Sequence of chain 1.A:
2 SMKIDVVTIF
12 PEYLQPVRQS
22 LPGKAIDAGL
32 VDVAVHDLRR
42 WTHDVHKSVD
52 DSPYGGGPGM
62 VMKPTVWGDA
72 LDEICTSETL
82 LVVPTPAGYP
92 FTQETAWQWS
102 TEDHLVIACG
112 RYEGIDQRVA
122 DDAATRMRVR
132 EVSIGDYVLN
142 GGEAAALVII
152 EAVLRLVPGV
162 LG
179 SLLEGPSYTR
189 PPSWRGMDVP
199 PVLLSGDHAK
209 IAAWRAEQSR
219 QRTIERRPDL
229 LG

Binding-site contacts:
Ligand atom C10 contacts residue GLY142 of chain 1.A at 3.8 Å.
Ligand atom C09 contacts residue GLY142 of chain 1.A at 3.4 Å.
Ligand atom C12 contacts residue PRO87 of chain 1.A at 3.7 Å (hydrophobic).
Ligand atom C07 contacts residue LEU140 of chain 1.A at 4.1 Å (hydrophobic).
Ligand atom C06 contacts residue PRO87 of chain 1.A at 3.5 Å (hydrophobic).
Ligand atom C04 contacts residue LEU140 of chain 1.A at 4.1 Å (hydrophobic).
Ligand atom C11 contacts residue GLY142 of chain 1.A at 4.1 Å.
Ligand atom N08 contacts residue PRO87 of chain 1.A at 4.0 Å.
Ligand atom C07 contacts residue GLY142 of chain 1.A at 4.1 Å.
Ligand atom N01 contacts residue TYR138 of chain 1.A at 2.9 Å (h-bond).
Ligand atom C02 contacts residue TYR138 of chain 1.A at 4.1 Å (hydrophobic).
Ligand atom N08 contacts residue GLY142 of chain 1.A at 3.7 Å.
Ligand atom C10 contacts residue GLY143 of chain 1.A at 3.4 Å.
Ligand atom C11 contacts residue PRO85 of chain 1.A at 4.1 Å (hydrophobic).
Ligand atom N08 contacts residue GLY143 of chain 1.A at 4.2 Å.
Ligand atom O03 contacts residue ILE135 of chain 1.A at 2.8 Å (h-bond).
Ligand atom C12 contacts residue PRO85 of chain 1.A at 4.1 Å (hydrophobic).
Ligand atom C11 contacts residue PRO87 of chain 1.A at 3.5 Å (hydrophobic).
Ligand atom C10 contacts residue PRO85 of chain 1.A at 3.3 Å (hydrophobic).
Ligand atom N08 contacts residue LEU140 of chain 1.A at 4.0 Å.
Ligand atom C11 contacts residue THR86 of chain 1.A at 3.9 Å.
Ligand atom C06 contacts residue LEU140 of chain 1.A at 3.3 Å (hydrophobic).
Ligand atom C05 contacts residue PRO87 of chain 1.A at 3.8 Å (hydrophobic).
Ligand atom N01 contacts residue ILE135 of chain 1.A at 4.1 Å.
Ligand atom C12 contacts residue THR86 of chain 1.A at 3.7 Å.
Ligand atom C02 contacts residue GLY136 of chain 1.A at 4.1 Å.
Ligand atom C05 contacts residue TYR138 of chain 1.A at 3.5 Å (hydrophobic).
Ligand atom O03 contacts residue THR86 of chain 1.A at 4.1 Å.
Ligand atom C04 contacts residue PRO87 of chain 1.A at 3.7 Å (hydrophobic).
Ligand atom N01 contacts residue GLY136 of chain 1.A at 2.9 Å (h-bond).
Ligand atom C02 contacts residue SER134 of chain 1.A at 3.8 Å.
Ligand atom C04 contacts residue THR86 of chain 1.A at 4.0 Å.
Ligand atom O03 contacts residue SER134 of chain 1.A at 3.3 Å.
Ligand atom C10 contacts residue THR86 of chain 1.A at 3.9 Å.
Ligand atom C02 contacts residue ILE135 of chain 1.A at 3.8 Å (hydrophobic).
Ligand atom C07 contacts residue PRO87 of chain 1.A at 3.4 Å (hydrophobic).
Ligand atom C09 contacts residue GLY111 of chain 1.A at 3.8 Å.
Ligand atom C09 contacts residue GLY143 of chain 1.A at 3.4 Å.
Ligand atom C05 contacts residue LEU140 of chain 1.A at 3.5 Å (hydrophobic).
Ligand atom N01 contacts residue SER134 of chain 1.A at 3.6 Å (h-bond).

The small molecule below binds the protein below.
Small molecule (SMILES): NC(=O)c1ccc2[nH]ccc2c1